Binding-site contacts:
Ligand atom C15 contacts residue LEU69 of chain 6.A at 3.9 Å (hydrophobic).
Ligand atom O10 contacts residue ASN57 of chain 6.A at 3.1 Å (h-bond).
Ligand atom C13 contacts residue LYS70 of chain 6.A at 4.0 Å.
Ligand atom O05 contacts residue THR107 of chain 6.A at 3.8 Å.
Ligand atom C02 contacts residue ASN74 of chain 6.A at 3.4 Å.
Ligand atom C08 contacts residue THR107 of chain 6.A at 3.6 Å.
Ligand atom C16 contacts residue LYS70 of chain 6.A at 4.0 Å.
Ligand atom N07 contacts residue ASN53 of chain 6.A at 3.5 Å (h-bond).
Ligand atom C12 contacts residue ASN57 of chain 6.A at 3.6 Å.
Ligand atom N11 contacts residue ASN57 of chain 6.A at 2.7 Å (h-bond).
Ligand atom C16 contacts residue ILE73 of chain 6.A at 3.5 Å (hydrophobic).
Ligand atom C15 contacts residue MET66 of chain 6.A at 4.0 Å (hydrophobic).
Ligand atom C15 contacts residue LYS70 of chain 6.A at 3.8 Å.
Ligand atom C04 contacts residue ILE73 of chain 6.A at 3.9 Å (hydrophobic).
Ligand atom C06 contacts residue TYR130 of chain 6.A at 3.1 Å (hydrophobic).
Ligand atom C13 contacts residue LEU56 of chain 6.A at 3.9 Å (hydrophobic).
Ligand atom C15 contacts residue LEU56 of chain 6.A at 3.8 Å (hydrophobic).
Ligand atom O03 contacts residue ALA105 of chain 6.A at 3.3 Å.
Ligand atom C16 contacts residue TYR130 of chain 6.A at 3.8 Å (hydrophobic).
Ligand atom C15 contacts residue ILE73 of chain 6.A at 3.8 Å (hydrophobic).
Ligand atom C04 contacts residue THR107 of chain 6.A at 3.4 Å.
Ligand atom O10 contacts residue ASN53 of chain 6.A at 3.5 Å.
Ligand atom C02 contacts residue THR107 of chain 6.A at 3.8 Å.
Ligand atom O03 contacts residue ILE73 of chain 6.A at 3.4 Å.
Ligand atom O05 contacts residue LYS70 of chain 6.A at 4.0 Å.
Ligand atom C14 contacts residue LYS70 of chain 6.A at 4.0 Å.
Ligand atom C01 contacts residue ASN74 of chain 6.A at 3.3 Å.
Ligand atom C06 contacts residue ALA105 of chain 6.A at 3.9 Å (hydrophobic).
Ligand atom O03 contacts residue THR107 of chain 6.A at 3.5 Å.
Ligand atom C06 contacts residue THR107 of chain 6.A at 3.7 Å.
Ligand atom C09 contacts residue ASN57 of chain 6.A at 3.5 Å.
Ligand atom C09 contacts residue ASN53 of chain 6.A at 3.5 Å.
Ligand atom C14 contacts residue MET66 of chain 6.A at 3.9 Å (hydrophobic).
Ligand atom C08 contacts residue TYR130 of chain 6.A at 3.9 Å (hydrophobic).
Ligand atom C06 contacts residue ILE73 of chain 6.A at 4.0 Å (hydrophobic).
Ligand atom C08 contacts residue ASN53 of chain 6.A at 3.3 Å.
Ligand atom C14 contacts residue LEU56 of chain 6.A at 3.7 Å (hydrophobic).
Ligand atom N07 contacts residue TYR130 of chain 6.A at 3.3 Å (h-bond).
Ligand atom C13 contacts residue ASN57 of chain 6.A at 3.5 Å.
Ligand atom C17 contacts residue TYR130 of chain 6.A at 3.6 Å (hydrophobic).

Sequence of chain 6.A:
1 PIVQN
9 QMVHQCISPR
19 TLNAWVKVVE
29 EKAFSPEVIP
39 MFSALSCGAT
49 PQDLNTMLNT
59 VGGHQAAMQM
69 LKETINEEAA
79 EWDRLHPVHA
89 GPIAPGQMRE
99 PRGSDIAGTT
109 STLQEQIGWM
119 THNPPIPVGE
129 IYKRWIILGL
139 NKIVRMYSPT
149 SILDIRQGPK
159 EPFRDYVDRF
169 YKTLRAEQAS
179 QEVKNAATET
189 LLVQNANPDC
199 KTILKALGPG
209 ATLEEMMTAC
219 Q

The small molecule below binds the protein below.
Small molecule (SMILES): CCOC(=O)CN1CC(=O)Nc2ccccc21